Sequence of chain 1.A:
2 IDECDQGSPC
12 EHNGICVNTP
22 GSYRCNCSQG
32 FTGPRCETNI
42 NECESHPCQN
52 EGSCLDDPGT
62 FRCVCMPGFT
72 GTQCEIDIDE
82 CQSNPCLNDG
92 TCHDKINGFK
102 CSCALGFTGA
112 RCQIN

Binding-site contacts:
Ligand atom C1 contacts residue SER46 of chain 1.A at 1.3 Å.
Ligand atom C2 contacts residue GLU43 of chain 1.A at 3.2 Å.
Ligand atom O6 contacts residue GLN74 of chain 1.A at 4.3 Å.
Ligand atom C3 contacts residue GLU43 of chain 1.A at 4.0 Å.
Ligand atom O2 contacts residue SER46 of chain 1.A at 2.8 Å (h-bond).
Ligand atom C4 contacts residue SER46 of chain 1.A at 4.0 Å.
Ligand atom O3 contacts residue PHE62 of chain 1.A at 3.4 Å.
Ligand atom C3 contacts residue SER46 of chain 1.A at 3.7 Å.
Ligand atom C4 contacts residue PHE62 of chain 1.A at 4.2 Å (hydrophobic).
Ligand atom C5 contacts residue SER46 of chain 1.A at 3.4 Å.
Ligand atom C2 contacts residue PRO48 of chain 1.A at 4.5 Å (hydrophobic).
Ligand atom O3 contacts residue GLU43 of chain 1.A at 2.9 Å (salt-bridge).
Ligand atom C2 contacts residue SER46 of chain 1.A at 2.4 Å.
Ligand atom C6 contacts residue GLN74 of chain 1.A at 4.1 Å.
Ligand atom O2 contacts residue GLU43 of chain 1.A at 2.6 Å (salt-bridge).
Ligand atom C1 contacts residue GLU43 of chain 1.A at 3.8 Å.
Ligand atom O5 contacts residue SER46 of chain 1.A at 2.1 Å (h-bond).
Ligand atom C3 contacts residue PHE62 of chain 1.A at 4.3 Å (hydrophobic).
Ligand atom O5 contacts residue PRO48 of chain 1.A at 4.0 Å.

This small molecule binds to this protein.
Small molecule (SMILES): OC[C@H]1O[C@@H](O)[C@H](O)[C@@H](O)[C@@H]1O